Sequence of chain 1.Y:
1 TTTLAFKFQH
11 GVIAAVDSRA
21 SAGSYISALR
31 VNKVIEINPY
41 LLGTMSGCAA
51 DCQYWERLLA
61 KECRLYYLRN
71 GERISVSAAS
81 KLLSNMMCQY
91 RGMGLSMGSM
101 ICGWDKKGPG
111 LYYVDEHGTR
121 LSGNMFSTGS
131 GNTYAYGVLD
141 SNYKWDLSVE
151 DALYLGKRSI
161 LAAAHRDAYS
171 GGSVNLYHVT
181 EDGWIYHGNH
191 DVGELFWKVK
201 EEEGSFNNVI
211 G

The protein below binds the small molecule below.
Small molecule (SMILES): COc1ccc(C[C@H](NC(=O)[C@@H](C)NC(=O)C2=CC3=CCC=CC3=C2C)C(=O)N[C@@H](Cc2ccccc2)[C@@H](O)[C@H](C)CO)cc1

Sequence of chain 1.Z:
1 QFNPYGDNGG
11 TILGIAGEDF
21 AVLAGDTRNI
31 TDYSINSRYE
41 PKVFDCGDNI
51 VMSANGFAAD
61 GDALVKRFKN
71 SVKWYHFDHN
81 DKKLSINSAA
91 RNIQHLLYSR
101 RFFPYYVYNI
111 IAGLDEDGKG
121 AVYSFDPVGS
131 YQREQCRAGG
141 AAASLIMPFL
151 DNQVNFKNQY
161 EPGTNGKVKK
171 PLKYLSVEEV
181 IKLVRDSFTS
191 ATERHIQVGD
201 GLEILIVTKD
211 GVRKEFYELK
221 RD

Binding-site contacts:
Ligand atom C21 contacts residue VAL31 of chain 1.Y at 3.7 Å (hydrophobic).
Ligand atom C26 contacts residue ARG19 of chain 1.Y at 3.3 Å.
Ligand atom C26 contacts residue SER21 of chain 1.Y at 3.7 Å.
Ligand atom O28 contacts residue SER21 of chain 1.Y at 3.2 Å (h-bond).
Ligand atom O24 contacts residue GLY47 of chain 1.Y at 3.2 Å (h-bond).
Ligand atom C5 contacts residue GLY47 of chain 1.Y at 3.4 Å.
Ligand atom N14 contacts residue THR1 of chain 1.Y at 3.6 Å.
Ligand atom C21 contacts residue ALA49 of chain 1.Y at 3.7 Å (hydrophobic).
Ligand atom O24 contacts residue MES1 of chain 1.NA at 2.5 Å (h-bond).
Ligand atom C16 contacts residue GLY47 of chain 1.Y at 3.6 Å.
Ligand atom C23 contacts residue LYS33 of chain 1.Y at 3.7 Å.
Ligand atom N14 contacts residue GLY47 of chain 1.Y at 3.0 Å (h-bond).
Ligand atom C22 contacts residue LYS33 of chain 1.Y at 3.7 Å.
Ligand atom C27 contacts residue THR1 of chain 1.Y at 2.5 Å.
Ligand atom C25 contacts residue TYR169 of chain 1.Y at 3.6 Å (hydrophobic).
Ligand atom O28 contacts residue THR1 of chain 1.Y at 3.6 Å (h-bond).
Ligand atom C37 contacts residue SER130 of chain 1.Z at 3.6 Å.
Ligand atom C25 contacts residue MES1 of chain 1.NA at 3.6 Å.
Ligand atom O24 contacts residue THR1 of chain 1.Y at 2.3 Å (h-bond).
Ligand atom C23 contacts residue MES1 of chain 1.NA at 3.6 Å.
Ligand atom C27 contacts residue MES1 of chain 1.NA at 2.9 Å.
Ligand atom C12 contacts residue GLY47 of chain 1.Y at 3.6 Å.
Ligand atom C26 contacts residue TYR169 of chain 1.Y at 3.1 Å (hydrophobic).
Ligand atom C16 contacts residue THR1 of chain 1.Y at 2.6 Å.
Ligand atom C33 contacts residue GLN132 of chain 1.Z at 3.5 Å.
Ligand atom C25 contacts residue THR1 of chain 1.Y at 1.5 Å.
Ligand atom C15 contacts residue THR1 of chain 1.Y at 2.3 Å.
Ligand atom O40 contacts residue SER27 of chain 1.Y at 3.4 Å (h-bond).
Ligand atom C23 contacts residue THR1 of chain 1.Y at 1.4 Å.
Ligand atom O13 contacts residue ALA20 of chain 1.Y at 3.2 Å.
Ligand atom C2 contacts residue GLY47 of chain 1.Y at 3.4 Å.
Ligand atom O45 contacts residue ALA49 of chain 1.Y at 3.2 Å (h-bond).
Ligand atom C20 contacts residue ALA49 of chain 1.Y at 3.7 Å (hydrophobic).
Ligand atom C34 contacts residue GLN132 of chain 1.Z at 3.4 Å.
Ligand atom C17 contacts residue LYS33 of chain 1.Y at 3.7 Å.
Ligand atom C39 contacts residue SER27 of chain 1.Y at 3.7 Å.
Ligand atom N1 contacts residue SER21 of chain 1.Y at 3.1 Å (h-bond).
Ligand atom C26 contacts residue THR1 of chain 1.Y at 2.5 Å.
Ligand atom C42 contacts residue SER21 of chain 1.Y at 3.4 Å.
Ligand atom O13 contacts residue SER21 of chain 1.Y at 3.4 Å (h-bond).